Sequence of chain 8.H:
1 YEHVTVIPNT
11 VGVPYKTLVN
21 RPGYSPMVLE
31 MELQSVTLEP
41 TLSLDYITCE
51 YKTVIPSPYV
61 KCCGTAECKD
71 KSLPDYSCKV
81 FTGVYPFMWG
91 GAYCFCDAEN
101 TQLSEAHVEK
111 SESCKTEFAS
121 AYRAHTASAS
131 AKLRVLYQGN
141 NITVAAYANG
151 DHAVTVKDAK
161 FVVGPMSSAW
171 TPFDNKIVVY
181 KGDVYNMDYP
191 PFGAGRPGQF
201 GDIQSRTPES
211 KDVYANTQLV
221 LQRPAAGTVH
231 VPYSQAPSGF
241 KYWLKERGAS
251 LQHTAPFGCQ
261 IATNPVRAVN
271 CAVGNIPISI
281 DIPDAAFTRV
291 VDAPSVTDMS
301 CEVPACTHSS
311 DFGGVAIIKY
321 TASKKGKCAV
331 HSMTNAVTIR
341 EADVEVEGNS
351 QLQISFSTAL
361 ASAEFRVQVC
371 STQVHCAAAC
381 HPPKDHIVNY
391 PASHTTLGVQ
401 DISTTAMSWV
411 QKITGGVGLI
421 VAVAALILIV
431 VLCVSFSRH

Sequence of chain 8.I:
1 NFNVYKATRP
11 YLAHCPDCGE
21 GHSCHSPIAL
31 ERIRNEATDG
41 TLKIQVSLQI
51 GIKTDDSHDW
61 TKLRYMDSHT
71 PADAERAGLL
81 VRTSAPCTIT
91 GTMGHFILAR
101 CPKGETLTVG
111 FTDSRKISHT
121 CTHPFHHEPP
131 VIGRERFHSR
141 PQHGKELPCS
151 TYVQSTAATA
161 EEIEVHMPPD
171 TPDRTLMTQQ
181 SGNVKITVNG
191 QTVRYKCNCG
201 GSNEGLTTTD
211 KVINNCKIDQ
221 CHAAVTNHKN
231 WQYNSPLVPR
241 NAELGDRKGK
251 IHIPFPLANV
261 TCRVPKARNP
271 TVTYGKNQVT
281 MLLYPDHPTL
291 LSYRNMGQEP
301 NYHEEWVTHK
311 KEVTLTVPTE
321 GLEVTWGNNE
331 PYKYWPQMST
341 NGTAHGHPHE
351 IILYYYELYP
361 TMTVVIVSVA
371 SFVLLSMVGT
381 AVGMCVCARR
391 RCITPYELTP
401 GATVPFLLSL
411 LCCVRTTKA

Binding-site contacts:
Ligand atom O6 contacts residue THR116 of chain 8.H at 3.5 Å.
Ligand atom O5 contacts residue THR116 of chain 8.H at 4.3 Å.
Ligand atom C6 contacts residue LYS115 of chain 8.H at 4.3 Å.
Ligand atom O6 contacts residue ASN259 of chain 8.I at 4.5 Å.
Ligand atom C5 contacts residue ASN259 of chain 8.I at 3.6 Å.
Ligand atom C8 contacts residue GLU198 of chain 8.B at 4.1 Å.
Ligand atom C2 contacts residue ASN259 of chain 8.I at 2.4 Å.
Ligand atom O6 contacts residue LYS115 of chain 8.H at 3.7 Å.
Ligand atom C8 contacts residue ASN259 of chain 8.I at 4.4 Å.
Ligand atom C1 contacts residue ASN259 of chain 8.I at 1.4 Å.
Ligand atom N2 contacts residue ASN259 of chain 8.I at 3.0 Å (h-bond).
Ligand atom O7 contacts residue LYS181 of chain 8.H at 4.1 Å.
Ligand atom C7 contacts residue ASN259 of chain 8.I at 3.1 Å.
Ligand atom C4 contacts residue LYS115 of chain 8.H at 4.5 Å.
Ligand atom C4 contacts residue ASN259 of chain 8.I at 4.1 Å.
Ligand atom O7 contacts residue ASN259 of chain 8.I at 2.8 Å (h-bond).
Ligand atom O5 contacts residue ASN259 of chain 8.I at 2.3 Å (h-bond).
Ligand atom C3 contacts residue ASN259 of chain 8.I at 3.8 Å.

Sequence of chain 8.B:
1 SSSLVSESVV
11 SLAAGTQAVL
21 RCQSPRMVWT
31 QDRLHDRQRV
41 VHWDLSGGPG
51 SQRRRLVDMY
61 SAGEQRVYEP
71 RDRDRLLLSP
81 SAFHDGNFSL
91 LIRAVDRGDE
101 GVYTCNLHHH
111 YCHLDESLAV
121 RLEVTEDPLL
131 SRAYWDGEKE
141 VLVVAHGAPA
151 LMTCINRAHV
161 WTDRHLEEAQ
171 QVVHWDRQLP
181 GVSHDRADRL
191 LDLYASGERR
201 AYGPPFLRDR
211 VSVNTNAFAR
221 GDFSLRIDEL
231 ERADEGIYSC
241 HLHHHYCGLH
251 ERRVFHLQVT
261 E

This protein binds this small molecule.
Small molecule (SMILES): CC(=O)N[C@@H]1[C@@H](O)[C@H](O)[C@@H](CO)O[C@H]1O